Binding-site contacts:
Ligand atom C contacts residue VAL740 of chain 1.A at 3.4 Å (hydrophobic).
Ligand atom C11 contacts residue ASP822 of chain 1.A at 3.8 Å.
Ligand atom C1 contacts residue ALA743 of chain 1.A at 3.3 Å (hydrophobic).
Ligand atom C contacts residue TRP670 of chain 1.A at 3.8 Å (hydrophobic).
Ligand atom N contacts residue VAL740 of chain 1.A at 2.8 Å (h-bond).
Ligand atom C6 contacts residue GLU738 of chain 1.A at 3.9 Å.
Ligand atom N contacts residue ILE739 of chain 1.A at 3.5 Å.
Ligand atom C6 contacts residue ILE821 of chain 1.A at 3.5 Å (hydrophobic).
Ligand atom F2 contacts residue ILE689 of chain 1.A at 3.3 Å.
Ligand atom C contacts residue ALA743 of chain 1.A at 3.1 Å (hydrophobic).
Ligand atom C10 contacts residue ASP822 of chain 1.A at 3.8 Å.
Ligand atom C1 contacts residue ILE739 of chain 1.A at 3.8 Å (hydrophobic).
Ligand atom C9 contacts residue ILE737 of chain 1.A at 3.9 Å (hydrophobic).
Ligand atom N2 contacts residue ILE739 of chain 1.A at 3.8 Å.
Ligand atom N4 contacts residue ASP822 of chain 1.A at 3.3 Å.
Ligand atom C3 contacts residue MET811 of chain 1.A at 3.5 Å (hydrophobic).
Ligand atom C1 contacts residue TRP670 of chain 1.A at 3.4 Å (hydrophobic).
Ligand atom C10 contacts residue ILE821 of chain 1.A at 3.7 Å (hydrophobic).
Ligand atom C6 contacts residue ILE737 of chain 1.A at 3.6 Å (hydrophobic).
Ligand atom C5 contacts residue ILE821 of chain 1.A at 3.8 Å (hydrophobic).
Ligand atom N1 contacts residue MET811 of chain 1.A at 3.7 Å.
Ligand atom N1 contacts residue ILE689 of chain 1.A at 3.8 Å.
Ligand atom C11 contacts residue ILE737 of chain 1.A at 3.7 Å (hydrophobic).
Ligand atom C2 contacts residue MET811 of chain 1.A at 3.6 Å (hydrophobic).
Ligand atom N3 contacts residue ASP822 of chain 1.A at 3.3 Å (salt-bridge).
Ligand atom O contacts residue TRP670 of chain 1.A at 3.2 Å.
Ligand atom C2 contacts residue VAL740 of chain 1.A at 3.7 Å (hydrophobic).
Ligand atom C10 contacts residue TYR725 of chain 1.A at 3.3 Å (hydrophobic).
Ligand atom C1 contacts residue VAL740 of chain 1.A at 3.6 Å (hydrophobic).
Ligand atom N3 contacts residue TYR725 of chain 1.A at 3.5 Å (h-bond).
Ligand atom C7 contacts residue PHE819 of chain 1.A at 3.9 Å (hydrophobic).
Ligand atom F2 contacts residue PRO668 of chain 1.A at 3.8 Å.
Ligand atom N2 contacts residue VAL740 of chain 1.A at 2.9 Å (h-bond).
Ligand atom F1 contacts residue LYS691 of chain 1.A at 3.3 Å.
Ligand atom C8 contacts residue VAL740 of chain 1.A at 3.8 Å (hydrophobic).
Ligand atom O contacts residue MET811 of chain 1.A at 3.8 Å.
Ligand atom O contacts residue ALA743 of chain 1.A at 3.4 Å (h-bond).
Ligand atom C4 contacts residue ILE689 of chain 1.A at 3.5 Å (hydrophobic).
Ligand atom C7 contacts residue GLU738 of chain 1.A at 3.4 Å.
Ligand atom C10 contacts residue ILE737 of chain 1.A at 3.7 Å (hydrophobic).

This protein binds this small molecule.
Small molecule (SMILES): CC(=O)Nc1cn2cc(-c3cnc(N)c(C(F)(F)F)c3)ccc2n1

Sequence of chain 1.A:
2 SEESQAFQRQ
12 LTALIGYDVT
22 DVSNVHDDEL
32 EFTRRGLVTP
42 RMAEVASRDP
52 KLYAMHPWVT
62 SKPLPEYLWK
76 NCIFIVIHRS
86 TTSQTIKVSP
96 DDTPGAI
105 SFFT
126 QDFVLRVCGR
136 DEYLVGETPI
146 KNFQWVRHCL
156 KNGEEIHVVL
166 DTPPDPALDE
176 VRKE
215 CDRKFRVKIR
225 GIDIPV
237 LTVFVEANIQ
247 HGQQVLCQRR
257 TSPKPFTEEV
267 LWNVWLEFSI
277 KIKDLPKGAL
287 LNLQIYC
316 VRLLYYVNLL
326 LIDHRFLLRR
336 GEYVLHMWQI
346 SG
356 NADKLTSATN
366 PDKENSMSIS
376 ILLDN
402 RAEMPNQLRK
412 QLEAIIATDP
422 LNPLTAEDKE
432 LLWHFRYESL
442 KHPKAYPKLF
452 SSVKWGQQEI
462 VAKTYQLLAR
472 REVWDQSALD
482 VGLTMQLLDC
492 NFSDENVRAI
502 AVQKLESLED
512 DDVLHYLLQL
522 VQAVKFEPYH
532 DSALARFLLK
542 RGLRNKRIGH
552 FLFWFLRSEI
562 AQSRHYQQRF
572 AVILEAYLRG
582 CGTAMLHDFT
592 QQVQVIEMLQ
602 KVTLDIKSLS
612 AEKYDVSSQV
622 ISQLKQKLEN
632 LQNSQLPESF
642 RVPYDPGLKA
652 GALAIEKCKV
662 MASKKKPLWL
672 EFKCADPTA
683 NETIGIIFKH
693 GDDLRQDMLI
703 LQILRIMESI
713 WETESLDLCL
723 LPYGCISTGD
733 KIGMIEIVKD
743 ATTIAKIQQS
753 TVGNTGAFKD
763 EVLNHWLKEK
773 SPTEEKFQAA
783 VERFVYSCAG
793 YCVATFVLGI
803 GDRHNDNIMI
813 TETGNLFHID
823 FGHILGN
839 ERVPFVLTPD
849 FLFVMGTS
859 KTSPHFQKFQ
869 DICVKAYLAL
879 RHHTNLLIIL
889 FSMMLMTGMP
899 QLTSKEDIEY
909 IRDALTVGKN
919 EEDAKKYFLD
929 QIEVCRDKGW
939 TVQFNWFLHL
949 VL